Binding-site contacts:
Ligand atom C16 contacts residue MET269 of chain 1.D at 3.9 Å (hydrophobic).
Ligand atom N6 contacts residue PHE170 of chain 1.D at 3.5 Å.
Ligand atom CL contacts residue HIS308 of chain 1.D at 3.6 Å.
Ligand atom C18 contacts residue PHE189 of chain 1.D at 4.0 Å (hydrophobic).
Ligand atom S4 contacts residue PHE170 of chain 1.D at 3.8 Å.
Ligand atom C2 contacts residue PHE170 of chain 1.D at 4.0 Å (hydrophobic).
Ligand atom S4 contacts residue PHE300 of chain 1.D at 3.5 Å.
Ligand atom O20 contacts residue PHE189 of chain 1.D at 3.5 Å.
Ligand atom C10 contacts residue PHE300 of chain 1.D at 4.0 Å (hydrophobic).
Ligand atom C2 contacts residue THR193 of chain 1.D at 3.9 Å.
Ligand atom N1 contacts residue MET303 of chain 1.D at 3.8 Å.
Ligand atom N6 contacts residue THR193 of chain 1.D at 2.9 Å (h-bond).
Ligand atom O20 contacts residue ASP175 of chain 1.D at 2.6 Å (salt-bridge).
Ligand atom O20 contacts residue ILE171 of chain 1.D at 4.0 Å.
Ligand atom C18 contacts residue VAL174 of chain 1.D at 3.7 Å (hydrophobic).
Ligand atom C12 contacts residue ASP175 of chain 1.D at 3.3 Å.
Ligand atom C2 contacts residue PHE300 of chain 1.D at 3.5 Å (hydrophobic).
Ligand atom C3 contacts residue MET303 of chain 1.D at 3.9 Å (hydrophobic).
Ligand atom S4 contacts residue THR193 of chain 1.D at 3.4 Å.
Ligand atom C18 contacts residue ILE171 of chain 1.D at 3.7 Å (hydrophobic).
Ligand atom C16 contacts residue PHE300 of chain 1.D at 3.9 Å (hydrophobic).
Ligand atom N6 contacts residue PHE300 of chain 1.D at 3.6 Å.
Ligand atom CL contacts residue PHE285 of chain 1.D at 3.2 Å.
Ligand atom C17 contacts residue VAL174 of chain 1.D at 3.5 Å (hydrophobic).
Ligand atom C8 contacts residue LEU265 of chain 1.D at 4.0 Å (hydrophobic).
Ligand atom C12 contacts residue PHE189 of chain 1.D at 4.0 Å (hydrophobic).
Ligand atom N1 contacts residue PHE300 of chain 1.D at 3.9 Å.
Ligand atom C8 contacts residue MET303 of chain 1.D at 3.6 Å (hydrophobic).
Ligand atom C19 contacts residue MET269 of chain 1.D at 3.6 Å (hydrophobic).
Ligand atom C19 contacts residue LEU265 of chain 1.D at 4.0 Å (hydrophobic).
Ligand atom C11 contacts residue MET303 of chain 1.D at 4.0 Å (hydrophobic).
Ligand atom C17 contacts residue ILE171 of chain 1.D at 3.9 Å (hydrophobic).
Ligand atom C18 contacts residue ASP175 of chain 1.D at 3.2 Å.
Ligand atom C10 contacts residue THR193 of chain 1.D at 3.3 Å.
Ligand atom C17 contacts residue THR193 of chain 1.D at 3.3 Å.
Ligand atom C14 contacts residue MET303 of chain 1.D at 3.6 Å (hydrophobic).
Ligand atom C13 contacts residue HIS308 of chain 1.D at 3.9 Å.
Ligand atom C7 contacts residue MET303 of chain 1.D at 3.8 Å (hydrophobic).
Ligand atom C5 contacts residue PHE300 of chain 1.D at 4.0 Å (hydrophobic).
Ligand atom C12 contacts residue ILE171 of chain 1.D at 3.8 Å (hydrophobic).

A small-molecule ligand and the protein it binds are described below.
Small molecule (SMILES): Oc1ccc(Nc2nc(-c3ccc(Cl)cc3)cs2)cc1

Sequence of chain 1.D:
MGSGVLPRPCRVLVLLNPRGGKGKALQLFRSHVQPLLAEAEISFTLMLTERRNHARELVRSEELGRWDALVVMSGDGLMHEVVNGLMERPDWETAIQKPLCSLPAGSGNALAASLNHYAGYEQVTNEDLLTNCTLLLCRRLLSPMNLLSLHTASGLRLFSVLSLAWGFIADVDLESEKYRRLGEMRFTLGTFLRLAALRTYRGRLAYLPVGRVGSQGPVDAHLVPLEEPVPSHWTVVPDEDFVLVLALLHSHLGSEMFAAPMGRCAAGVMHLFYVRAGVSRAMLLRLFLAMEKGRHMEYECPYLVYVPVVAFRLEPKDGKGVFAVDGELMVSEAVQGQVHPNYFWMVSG